The protein below binds the small molecule below.
Small molecule (SMILES): CC(=O)N[C@@H]1[C@@H](O)[C@H](O)[C@@H](CO)O[C@H]1O

Binding-site contacts:
Ligand atom O7 contacts residue ASN197 of chain 1.A at 4.5 Å.
Ligand atom C3 contacts residue ASN197 of chain 1.A at 3.8 Å.
Ligand atom O7 contacts residue GLN195 of chain 1.A at 4.3 Å.
Ligand atom C8 contacts residue LYS235 of chain 1.A at 3.9 Å.
Ligand atom C1 contacts residue ILE162 of chain 1.A at 4.0 Å (hydrophobic).
Ligand atom C2 contacts residue ILE162 of chain 1.A at 4.3 Å (hydrophobic).
Ligand atom C5 contacts residue THR199 of chain 1.A at 3.7 Å.
Ligand atom C5 contacts residue ASN197 of chain 1.A at 3.6 Å.
Ligand atom N2 contacts residue ASN197 of chain 1.A at 3.1 Å (h-bond).
Ligand atom C6 contacts residue GLU200 of chain 1.A at 4.2 Å.
Ligand atom C1 contacts residue ASN197 of chain 1.A at 1.4 Å.
Ligand atom O6 contacts residue GLU200 of chain 1.A at 3.1 Å (salt-bridge).
Ligand atom C8 contacts residue GLN195 of chain 1.A at 3.9 Å.
Ligand atom C4 contacts residue ASN197 of chain 1.A at 4.2 Å.
Ligand atom O7 contacts residue ILE162 of chain 1.A at 3.6 Å.
Ligand atom C2 contacts residue ASN197 of chain 1.A at 2.5 Å.
Ligand atom O6 contacts residue THR199 of chain 1.A at 3.7 Å.
Ligand atom C8 contacts residue ASN197 of chain 1.A at 3.4 Å.
Ligand atom C7 contacts residue ASN197 of chain 1.A at 3.5 Å.
Ligand atom C1 contacts residue THR199 of chain 1.A at 3.4 Å.
Ligand atom O7 contacts residue THR156 of chain 1.A at 4.2 Å.
Ligand atom O5 contacts residue THR199 of chain 1.A at 3.5 Å (h-bond).
Ligand atom N2 contacts residue ILE162 of chain 1.A at 3.5 Å.
Ligand atom C7 contacts residue ILE162 of chain 1.A at 3.6 Å (hydrophobic).
Ligand atom O5 contacts residue ASN197 of chain 1.A at 2.3 Å (h-bond).

Sequence of chain 1.A:
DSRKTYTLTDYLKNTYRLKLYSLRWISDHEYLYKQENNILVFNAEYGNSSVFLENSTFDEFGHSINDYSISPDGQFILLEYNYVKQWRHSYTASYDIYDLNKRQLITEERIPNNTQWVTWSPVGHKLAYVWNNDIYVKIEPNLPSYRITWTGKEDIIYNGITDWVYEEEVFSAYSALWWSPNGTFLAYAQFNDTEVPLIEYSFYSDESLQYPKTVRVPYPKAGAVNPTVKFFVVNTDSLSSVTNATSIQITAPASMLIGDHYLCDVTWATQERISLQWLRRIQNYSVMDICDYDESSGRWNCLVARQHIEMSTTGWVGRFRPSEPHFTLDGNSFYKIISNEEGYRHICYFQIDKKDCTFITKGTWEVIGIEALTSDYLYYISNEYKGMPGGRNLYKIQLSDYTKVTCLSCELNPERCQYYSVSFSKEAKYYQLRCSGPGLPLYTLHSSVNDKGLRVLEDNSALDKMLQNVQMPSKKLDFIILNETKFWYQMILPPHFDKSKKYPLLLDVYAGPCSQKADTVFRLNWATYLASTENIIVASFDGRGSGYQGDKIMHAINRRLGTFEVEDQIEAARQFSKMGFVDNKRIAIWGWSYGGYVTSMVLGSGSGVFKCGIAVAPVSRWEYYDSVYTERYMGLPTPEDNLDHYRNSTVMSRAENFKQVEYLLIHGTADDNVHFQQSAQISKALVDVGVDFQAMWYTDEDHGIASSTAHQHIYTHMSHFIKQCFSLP